This protein binds this small molecule.
Small molecule (SMILES): CC(=O)c1cnc(N[C@H]2O[C@H](CO)[C@@H](O)[C@H](O)[C@@H]2O)s1

Sequence of chain 1.B:
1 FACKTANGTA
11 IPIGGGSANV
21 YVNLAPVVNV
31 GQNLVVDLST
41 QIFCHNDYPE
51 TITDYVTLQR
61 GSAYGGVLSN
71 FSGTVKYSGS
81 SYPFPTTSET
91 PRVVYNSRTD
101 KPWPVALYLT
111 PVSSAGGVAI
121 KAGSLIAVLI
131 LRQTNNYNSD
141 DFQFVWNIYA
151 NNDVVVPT

Binding-site contacts:
Ligand atom C5 contacts residue ILE52 of chain 1.B at 4.0 Å (hydrophobic).
Ligand atom O6 contacts residue TYR48 of chain 1.B at 4.0 Å.
Ligand atom O5 contacts residue ASP47 of chain 1.B at 4.0 Å.
Ligand atom O6 contacts residue ASN46 of chain 1.B at 3.0 Å (h-bond).
Ligand atom O6 contacts residue ASP47 of chain 1.B at 2.9 Å (salt-bridge).
Ligand atom C16 contacts residue TYR48 of chain 1.B at 3.6 Å (hydrophobic).
Ligand atom C2 contacts residue PHE1 of chain 1.B at 3.8 Å (hydrophobic).
Ligand atom O2 contacts residue PHE1 of chain 1.B at 2.8 Å (h-bond).
Ligand atom O4 contacts residue ASN135 of chain 1.B at 3.0 Å (h-bond).
Ligand atom C3 contacts residue ASN135 of chain 1.B at 4.0 Å.
Ligand atom O4 contacts residue ASP54 of chain 1.B at 2.6 Å (salt-bridge).
Ligand atom O2 contacts residue ILE13 of chain 1.B at 3.5 Å.
Ligand atom C6 contacts residue PHE1 of chain 1.B at 3.7 Å (hydrophobic).
Ligand atom C3 contacts residue GLN133 of chain 1.B at 4.0 Å.
Ligand atom C6 contacts residue ASP47 of chain 1.B at 3.7 Å.
Ligand atom C6 contacts residue ASP54 of chain 1.B at 3.4 Å.
Ligand atom C3 contacts residue ASP140 of chain 1.B at 3.1 Å.
Ligand atom O5 contacts residue PHE1 of chain 1.B at 3.1 Å (h-bond).
Ligand atom C4 contacts residue ASN135 of chain 1.B at 4.1 Å.
Ligand atom C2 contacts residue ASP140 of chain 1.B at 3.7 Å.
Ligand atom O4 contacts residue GLN133 of chain 1.B at 3.4 Å (h-bond).
Ligand atom C4 contacts residue PHE1 of chain 1.B at 3.6 Å (hydrophobic).
Ligand atom C4 contacts residue ASP54 of chain 1.B at 3.5 Å.
Ligand atom C4 contacts residue GLN133 of chain 1.B at 3.7 Å.
Ligand atom O6 contacts residue PHE1 of chain 1.B at 2.8 Å (h-bond).
Ligand atom O3 contacts residue GLN133 of chain 1.B at 3.0 Å (h-bond).
Ligand atom C5 contacts residue PHE1 of chain 1.B at 3.7 Å (hydrophobic).
Ligand atom O3 contacts residue ASN135 of chain 1.B at 3.7 Å.
Ligand atom O19 contacts residue TYR48 of chain 1.B at 3.9 Å.
Ligand atom C6 contacts residue ASN46 of chain 1.B at 3.2 Å.
Ligand atom O3 contacts residue ASP140 of chain 1.B at 2.7 Å (salt-bridge).
Ligand atom C1 contacts residue PHE1 of chain 1.B at 3.8 Å (hydrophobic).
Ligand atom C6 contacts residue TYR48 of chain 1.B at 3.8 Å (hydrophobic).
Ligand atom C15 contacts residue TYR48 of chain 1.B at 3.7 Å (hydrophobic).
Ligand atom O4 contacts residue ILE52 of chain 1.B at 3.7 Å.
Ligand atom C18 contacts residue TYR48 of chain 1.B at 3.5 Å (hydrophobic).
Ligand atom C2 contacts residue ILE13 of chain 1.B at 3.8 Å (hydrophobic).
Ligand atom O3 contacts residue PHE142 of chain 1.B at 3.5 Å.
Ligand atom C20 contacts residue TYR48 of chain 1.B at 3.6 Å (hydrophobic).
Ligand atom O6 contacts residue ASP54 of chain 1.B at 2.5 Å (salt-bridge).